Sequence of chain 1.C:
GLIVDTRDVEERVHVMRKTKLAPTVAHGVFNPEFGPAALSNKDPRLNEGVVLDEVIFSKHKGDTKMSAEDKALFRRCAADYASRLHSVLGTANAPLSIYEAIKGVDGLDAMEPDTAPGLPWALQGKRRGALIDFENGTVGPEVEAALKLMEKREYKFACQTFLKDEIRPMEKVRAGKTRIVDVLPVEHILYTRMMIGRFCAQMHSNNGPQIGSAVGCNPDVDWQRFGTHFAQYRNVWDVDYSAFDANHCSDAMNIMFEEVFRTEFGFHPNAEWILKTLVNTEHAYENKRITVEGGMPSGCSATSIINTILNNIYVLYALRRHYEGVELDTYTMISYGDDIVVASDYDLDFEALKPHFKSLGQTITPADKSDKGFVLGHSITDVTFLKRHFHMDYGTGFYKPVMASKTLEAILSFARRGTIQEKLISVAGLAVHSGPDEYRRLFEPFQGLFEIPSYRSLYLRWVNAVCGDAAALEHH

A protein and the small-molecule ligand that binds it are described below.
Small molecule (SMILES): Nc1ccn([C@@H]2O[C@H](CO[P](=O)(O)O[C@H]3[C@@H](O)[C@H](n4ccc(N)nc4=O)O[C@@H]3CO[P](=O)(O)O[C@H]3[C@@H](O)[C@H](n4ccc(N)nc4=O)O[C@@H]3CO[P](=O)(O)O[C@H]3[C@@H](O)[C@H](n4cnc5c(=O)nc(N)[nH]c54)O[C@@H]3CO[P](=O)(O)O[C@H]3[C@@H](O)[C@H](n4cnc5c(=O)nc(N)[nH]c54)O[C@@H]3CO)[C@@H](O)[C@H]2O)c(=O)n1

Binding-site contacts:
Ligand atom C5' contacts residue ILE411 of chain 1.C at 3.5 Å (hydrophobic).
Ligand atom O5' contacts residue ARG416 of chain 1.C at 3.0 Å (salt-bridge).
Ligand atom C2 contacts residue G4 of chain 1.A at 3.5 Å.
Ligand atom N4 contacts residue G5 of chain 1.A at 3.6 Å (h-bond).
Ligand atom O2' contacts residue SER426 of chain 1.C at 3.5 Å (h-bond).
Ligand atom O6 contacts residue C7 of chain 1.A at 3.4 Å (h-bond).
Ligand atom O3' contacts residue TYR336 of chain 1.C at 3.3 Å (h-bond).
Ligand atom C2 contacts residue G6 of chain 1.A at 3.4 Å.
Ligand atom O2' contacts residue GLU422 of chain 1.C at 3.4 Å (salt-bridge).
Ligand atom OP1 contacts residue ARG416 of chain 1.C at 3.4 Å.
Ligand atom O3' contacts residue LYS387 of chain 1.C at 3.4 Å.
Ligand atom O3' contacts residue ARG416 of chain 1.C at 3.5 Å.
Ligand atom C5' contacts residue ARG416 of chain 1.C at 3.1 Å.
Ligand atom N1 contacts residue C8 of chain 1.A at 3.3 Å (h-bond).
Ligand atom O6 contacts residue C8 of chain 1.A at 2.9 Å (h-bond).
Ligand atom O2 contacts residue G6 of chain 1.A at 2.5 Å (h-bond).
Ligand atom N4 contacts residue G4 of chain 1.A at 3.5 Å (h-bond).
Ligand atom OP1 contacts residue LYS423 of chain 1.C at 3.0 Å (salt-bridge).
Ligand atom O2' contacts residue VAL427 of chain 1.C at 3.4 Å.
Ligand atom N1 contacts residue C7 of chain 1.A at 3.4 Å (h-bond).
Ligand atom OP1 contacts residue LYS387 of chain 1.C at 3.2 Å.
Ligand atom O3' contacts residue LYS423 of chain 1.C at 3.1 Å.
Ligand atom N2 contacts residue C8 of chain 1.A at 3.3 Å (h-bond).
Ligand atom N3 contacts residue G5 of chain 1.A at 3.1 Å (h-bond).
Ligand atom C1' contacts residue TYR336 of chain 1.C at 3.5 Å (hydrophobic).
Ligand atom N3 contacts residue G4 of chain 1.A at 3.0 Å (h-bond).
Ligand atom N3 contacts residue SER426 of chain 1.C at 3.5 Å (h-bond).
Ligand atom O2' contacts residue LEU386 of chain 1.C at 3.5 Å.
Ligand atom O2 contacts residue G5 of chain 1.A at 2.6 Å (h-bond).
Ligand atom N3 contacts residue GLU422 of chain 1.C at 3.3 Å (salt-bridge).
Ligand atom C4' contacts residue TYR336 of chain 1.C at 3.6 Å (hydrophobic).
Ligand atom O2' contacts residue TYR336 of chain 1.C at 2.7 Å (h-bond).
Ligand atom C1' contacts residue GLU422 of chain 1.C at 3.0 Å.
Ligand atom N9 contacts residue GLU422 of chain 1.C at 3.6 Å (salt-bridge).
Ligand atom N2 contacts residue C7 of chain 1.A at 3.3 Å (h-bond).
Ligand atom O2 contacts residue G4 of chain 1.A at 2.5 Å (h-bond).
Ligand atom C1' contacts residue SER426 of chain 1.C at 3.5 Å.
Ligand atom O2' contacts residue GLY337 of chain 1.C at 3.4 Å.
Ligand atom O3' contacts residue ASP338 of chain 1.C at 2.5 Å (salt-bridge).
Ligand atom C2 contacts residue G5 of chain 1.A at 3.3 Å.